Sequence of chain 1.B:
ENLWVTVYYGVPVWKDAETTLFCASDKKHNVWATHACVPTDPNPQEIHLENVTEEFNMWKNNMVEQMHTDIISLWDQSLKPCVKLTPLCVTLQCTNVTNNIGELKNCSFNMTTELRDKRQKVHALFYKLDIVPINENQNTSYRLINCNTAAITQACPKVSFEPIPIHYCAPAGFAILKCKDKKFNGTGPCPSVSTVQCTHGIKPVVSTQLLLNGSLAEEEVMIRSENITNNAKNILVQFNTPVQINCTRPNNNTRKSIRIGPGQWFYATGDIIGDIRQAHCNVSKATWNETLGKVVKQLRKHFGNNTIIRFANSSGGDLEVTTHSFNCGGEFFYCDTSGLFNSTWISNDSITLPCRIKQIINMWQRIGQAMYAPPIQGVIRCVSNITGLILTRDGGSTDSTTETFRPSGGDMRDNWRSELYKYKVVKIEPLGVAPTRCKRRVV

Sequence of chain 1.E:
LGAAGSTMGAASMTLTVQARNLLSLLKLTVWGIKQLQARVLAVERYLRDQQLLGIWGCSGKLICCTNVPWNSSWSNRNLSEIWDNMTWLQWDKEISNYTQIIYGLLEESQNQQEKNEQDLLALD

Binding-site contacts:
Ligand atom C7 contacts residue ASN51 of chain 1.B at 3.9 Å.
Ligand atom C7 contacts residue GLU50 of chain 1.B at 4.3 Å.
Ligand atom O7 contacts residue SER10 of chain 1.E at 3.9 Å.
Ligand atom C1 contacts residue ASN51 of chain 1.B at 1.5 Å.
Ligand atom C8 contacts residue GLU50 of chain 1.B at 3.7 Å.
Ligand atom O5 contacts residue ASN51 of chain 1.B at 2.5 Å (h-bond).
Ligand atom O7 contacts residue ASN51 of chain 1.B at 4.5 Å.
Ligand atom N2 contacts residue ASN51 of chain 1.B at 3.0 Å (h-bond).
Ligand atom C5 contacts residue ASN51 of chain 1.B at 3.8 Å.
Ligand atom C4 contacts residue ASN51 of chain 1.B at 4.3 Å.
Ligand atom C2 contacts residue ASN51 of chain 1.B at 2.6 Å.
Ligand atom O7 contacts residue GLU50 of chain 1.B at 3.7 Å.
Ligand atom C3 contacts residue ASN51 of chain 1.B at 3.9 Å.

This protein binds this small molecule.
Small molecule (SMILES): CC(=O)N[C@@H]1[C@@H](O)[C@H](O)[C@@H](CO)O[C@H]1O